Sequence of chain 1.V:
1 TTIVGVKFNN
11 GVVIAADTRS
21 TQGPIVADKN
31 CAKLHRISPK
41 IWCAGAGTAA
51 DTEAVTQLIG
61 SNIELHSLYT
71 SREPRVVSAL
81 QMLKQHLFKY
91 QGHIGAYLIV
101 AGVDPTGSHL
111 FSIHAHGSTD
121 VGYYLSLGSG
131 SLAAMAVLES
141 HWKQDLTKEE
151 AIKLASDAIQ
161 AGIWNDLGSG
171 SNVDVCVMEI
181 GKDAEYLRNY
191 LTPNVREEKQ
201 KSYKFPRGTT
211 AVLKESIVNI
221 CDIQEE

Sequence of chain 1.W:
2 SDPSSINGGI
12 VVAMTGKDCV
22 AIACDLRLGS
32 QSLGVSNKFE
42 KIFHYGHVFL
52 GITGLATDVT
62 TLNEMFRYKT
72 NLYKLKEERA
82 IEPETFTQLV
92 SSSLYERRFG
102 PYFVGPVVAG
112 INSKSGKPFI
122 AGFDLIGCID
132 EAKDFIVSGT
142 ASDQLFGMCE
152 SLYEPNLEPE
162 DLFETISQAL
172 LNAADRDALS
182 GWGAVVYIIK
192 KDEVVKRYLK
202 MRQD

Binding-site contacts:
Ligand atom C56 contacts residue LEU126 of chain 1.W at 3.7 Å (hydrophobic).
Ligand atom C9 contacts residue THR1 of chain 1.V at 1.4 Å.
Ligand atom N22 contacts residue GLY47 of chain 1.V at 3.0 Å (h-bond).
Ligand atom C4 contacts residue ALA49 of chain 1.V at 3.5 Å (hydrophobic).
Ligand atom O61 contacts residue GLN22 of chain 1.V at 3.6 Å.
Ligand atom C24 contacts residue GLY47 of chain 1.V at 3.4 Å.
Ligand atom O21 contacts residue GLY47 of chain 1.V at 3.1 Å (h-bond).
Ligand atom C5 contacts residue ALA49 of chain 1.V at 3.7 Å (hydrophobic).
Ligand atom C6 contacts residue THR1 of chain 1.V at 3.7 Å.
Ligand atom C11 contacts residue ARG19 of chain 1.V at 3.3 Å.
Ligand atom C10 contacts residue GLY168 of chain 1.V at 3.4 Å.
Ligand atom C7 contacts residue GLY47 of chain 1.V at 3.7 Å.
Ligand atom C57 contacts residue LEU126 of chain 1.W at 3.6 Å (hydrophobic).
Ligand atom C10 contacts residue THR1 of chain 1.V at 1.5 Å.
Ligand atom C12 contacts residue THR1 of chain 1.V at 2.5 Å.
Ligand atom C51 contacts residue ASP125 of chain 1.W at 3.7 Å.
Ligand atom N25 contacts residue THR21 of chain 1.V at 3.0 Å (h-bond).
Ligand atom C7 contacts residue THR1 of chain 1.V at 2.6 Å.
Ligand atom C27 contacts residue THR21 of chain 1.V at 3.4 Å.
Ligand atom C1 contacts residue GLY45 of chain 1.V at 3.4 Å.
Ligand atom C11 contacts residue GLY168 of chain 1.V at 3.0 Å.
Ligand atom C11 contacts residue THR1 of chain 1.V at 2.5 Å.
Ligand atom C26 contacts residue THR21 of chain 1.V at 3.7 Å.
Ligand atom C43 contacts residue THR48 of chain 1.V at 3.6 Å.
Ligand atom O13 contacts residue THR21 of chain 1.V at 3.5 Å (h-bond).
Ligand atom C2 contacts residue THR52 of chain 1.V at 3.6 Å.
Ligand atom O49 contacts residue THR21 of chain 1.V at 3.1 Å (h-bond).
Ligand atom C3 contacts residue ALA49 of chain 1.V at 3.6 Å (hydrophobic).
Ligand atom N28 contacts residue ASP125 of chain 1.W at 3.5 Å (salt-bridge).
Ligand atom O13 contacts residue THR1 of chain 1.V at 3.7 Å.
Ligand atom C3 contacts residue CYS31 of chain 1.V at 3.3 Å (hydrophobic).
Ligand atom C38 contacts residue ASP125 of chain 1.W at 3.6 Å.
Ligand atom C53 contacts residue ILE127 of chain 1.W at 3.4 Å (hydrophobic).
Ligand atom C8 contacts residue THR1 of chain 1.V at 2.3 Å.
Ligand atom C42 contacts residue GLY47 of chain 1.V at 3.6 Å.
Ligand atom N22 contacts residue THR1 of chain 1.V at 3.6 Å.
Ligand atom O49 contacts residue SER20 of chain 1.V at 3.4 Å (h-bond).
Ligand atom O21 contacts residue THR1 of chain 1.V at 2.3 Å (h-bond).
Ligand atom C4 contacts residue CYS31 of chain 1.V at 3.2 Å (hydrophobic).
Ligand atom O39 contacts residue ALA49 of chain 1.V at 3.0 Å (h-bond).

A protein and the small-molecule ligand that binds it are described below.
Small molecule (SMILES): COc1ccc(C[C@H](NC(=O)[C@H](C)NC(=O)C2=CC3=CCC=CC3=C2C)C(=O)N[C@@H](Cc2ccccc2)[C@@H](O)[C@H](C)CO)cc1